Sequence of chain 1.B:
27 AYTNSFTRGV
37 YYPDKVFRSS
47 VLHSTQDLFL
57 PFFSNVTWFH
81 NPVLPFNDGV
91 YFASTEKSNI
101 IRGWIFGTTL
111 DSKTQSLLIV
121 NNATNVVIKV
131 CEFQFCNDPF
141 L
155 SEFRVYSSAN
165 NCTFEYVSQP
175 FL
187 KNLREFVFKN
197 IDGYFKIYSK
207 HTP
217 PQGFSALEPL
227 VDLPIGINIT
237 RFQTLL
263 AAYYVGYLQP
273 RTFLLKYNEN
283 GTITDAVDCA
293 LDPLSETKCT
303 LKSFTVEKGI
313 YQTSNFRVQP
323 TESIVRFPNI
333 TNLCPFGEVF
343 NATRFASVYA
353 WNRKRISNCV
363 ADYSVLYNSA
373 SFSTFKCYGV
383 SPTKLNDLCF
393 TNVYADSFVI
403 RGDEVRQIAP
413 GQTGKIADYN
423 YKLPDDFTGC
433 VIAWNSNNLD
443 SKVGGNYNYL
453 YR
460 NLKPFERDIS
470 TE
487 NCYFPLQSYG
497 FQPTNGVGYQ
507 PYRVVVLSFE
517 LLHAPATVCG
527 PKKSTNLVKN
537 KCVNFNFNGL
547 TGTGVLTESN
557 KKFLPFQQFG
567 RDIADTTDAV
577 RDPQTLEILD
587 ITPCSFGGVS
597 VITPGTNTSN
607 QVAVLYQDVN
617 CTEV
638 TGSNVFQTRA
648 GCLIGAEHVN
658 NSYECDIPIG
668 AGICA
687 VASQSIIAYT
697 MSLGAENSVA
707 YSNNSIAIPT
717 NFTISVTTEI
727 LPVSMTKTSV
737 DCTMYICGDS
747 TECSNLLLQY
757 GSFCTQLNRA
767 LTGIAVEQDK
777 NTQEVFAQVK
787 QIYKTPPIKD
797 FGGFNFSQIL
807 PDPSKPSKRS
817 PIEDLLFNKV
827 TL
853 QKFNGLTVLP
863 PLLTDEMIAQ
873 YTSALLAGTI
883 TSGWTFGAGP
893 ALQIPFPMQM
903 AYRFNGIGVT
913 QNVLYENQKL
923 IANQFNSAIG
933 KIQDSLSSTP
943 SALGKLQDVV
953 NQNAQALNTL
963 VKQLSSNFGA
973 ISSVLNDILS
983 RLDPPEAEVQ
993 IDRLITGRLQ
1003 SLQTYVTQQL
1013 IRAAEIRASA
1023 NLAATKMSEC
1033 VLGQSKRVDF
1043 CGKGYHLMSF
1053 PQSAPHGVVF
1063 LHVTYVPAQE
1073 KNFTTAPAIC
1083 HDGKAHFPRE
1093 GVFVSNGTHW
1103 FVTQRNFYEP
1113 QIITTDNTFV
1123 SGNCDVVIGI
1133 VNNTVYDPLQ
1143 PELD

Binding-site contacts:
Ligand atom C8 contacts residue ASN343 of chain 1.B at 3.8 Å.
Ligand atom N2 contacts residue ASN343 of chain 1.B at 3.4 Å (h-bond).
Ligand atom O7 contacts residue ASN343 of chain 1.B at 2.9 Å (h-bond).
Ligand atom C7 contacts residue ASN343 of chain 1.B at 3.3 Å.
Ligand atom C1 contacts residue ASN343 of chain 1.B at 3.5 Å.
Ligand atom C2 contacts residue ASN343 of chain 1.B at 4.0 Å.

The small molecule below binds the protein below.
Small molecule (SMILES): CC(=O)N[C@@H]1[C@@H](O)[C@H](O)[C@@H](CO)O[C@H]1O